Binding-site contacts:
Ligand atom O3 contacts residue SER33 of chain 1.A at 4.1 Å.
Ligand atom O6 contacts residue TRP70 of chain 1.A at 4.1 Å.
Ligand atom O6 contacts residue LYS34 of chain 1.A at 4.4 Å.
Ligand atom O3 contacts residue SER57 of chain 1.A at 3.7 Å.
Ligand atom O5 contacts residue TRP70 of chain 1.A at 4.3 Å.
Ligand atom C4 contacts residue GLU68 of chain 1.A at 3.4 Å.
Ligand atom C2 contacts residue LYS34 of chain 1.A at 4.1 Å.
Ligand atom C6 contacts residue PHE58 of chain 1.A at 3.7 Å (hydrophobic).
Ligand atom C2 contacts residue TRP70 of chain 1.A at 3.7 Å (hydrophobic).
Ligand atom C4 contacts residue TYR32 of chain 1.A at 4.4 Å (hydrophobic).
Ligand atom C2 contacts residue TYR32 of chain 1.A at 3.9 Å (hydrophobic).
Ligand atom C3 contacts residue TYR32 of chain 1.A at 4.0 Å (hydrophobic).
Ligand atom C6 contacts residue LYS34 of chain 1.A at 4.0 Å.
Ligand atom C1 contacts residue TRP70 of chain 1.A at 3.4 Å (hydrophobic).
Ligand atom O5 contacts residue PHE58 of chain 1.A at 3.4 Å.
Ligand atom C6 contacts residue TRP70 of chain 1.A at 4.3 Å (hydrophobic).
Ligand atom O2 contacts residue LYS34 of chain 1.A at 2.9 Å (salt-bridge).
Ligand atom O4 contacts residue GLU68 of chain 1.A at 2.7 Å (salt-bridge).
Ligand atom O3 contacts residue GLU68 of chain 1.A at 4.1 Å.
Ligand atom O3 contacts residue LYS34 of chain 1.A at 4.3 Å.
Ligand atom O5 contacts residue TYR32 of chain 1.A at 3.9 Å.
Ligand atom C6 contacts residue TYR32 of chain 1.A at 4.1 Å (hydrophobic).
Ligand atom C1 contacts residue PHE58 of chain 1.A at 3.9 Å (hydrophobic).
Ligand atom C5 contacts residue GLU68 of chain 1.A at 4.4 Å.
Ligand atom O2 contacts residue TYR32 of chain 1.A at 2.9 Å (h-bond).
Ligand atom O1 contacts residue TYR32 of chain 1.A at 2.6 Å (h-bond).
Ligand atom O2 contacts residue TRP70 of chain 1.A at 3.8 Å.
Ligand atom O6 contacts residue TYR32 of chain 1.A at 3.5 Å (h-bond).
Ligand atom C3 contacts residue GLU68 of chain 1.A at 4.4 Å.
Ligand atom O4 contacts residue ASN29 of chain 1.A at 3.6 Å.
Ligand atom O2 contacts residue PHE58 of chain 1.A at 3.8 Å.
Ligand atom C2 contacts residue PHE58 of chain 1.A at 4.3 Å (hydrophobic).
Ligand atom C5 contacts residue TYR32 of chain 1.A at 4.0 Å (hydrophobic).
Ligand atom C5 contacts residue PHE58 of chain 1.A at 4.3 Å (hydrophobic).
Ligand atom C6 contacts residue GLU68 of chain 1.A at 3.6 Å.
Ligand atom C4 contacts residue PHE58 of chain 1.A at 3.9 Å (hydrophobic).
Ligand atom O2 contacts residue SER33 of chain 1.A at 3.6 Å.
Ligand atom O4 contacts residue TYR32 of chain 1.A at 4.0 Å.
Ligand atom O4 contacts residue LYS34 of chain 1.A at 3.4 Å (salt-bridge).
Ligand atom C1 contacts residue TYR32 of chain 1.A at 3.8 Å (hydrophobic).

A protein and the small-molecule ligand that binds it are described below.
Small molecule (SMILES): OC[C@H]1O[C@H](OC[C@H]2O[C@H](OC[C@H]3O[C@H](O)[C@H](O)[C@@H](O)[C@@H]3O)[C@H](O)[C@@H](O)[C@@H]2O)[C@H](O)[C@@H](O)[C@@H]1O

Sequence of chain 1.A:
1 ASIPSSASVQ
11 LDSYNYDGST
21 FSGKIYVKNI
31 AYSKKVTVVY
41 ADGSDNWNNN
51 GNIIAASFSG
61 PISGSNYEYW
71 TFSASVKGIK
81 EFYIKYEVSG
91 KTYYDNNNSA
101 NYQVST